The protein below binds the small molecule below.
Small molecule (SMILES): CC(=O)N[C@@H]1[C@@H](O)[C@H](O)[C@@H](CO)O[C@H]1O

Sequence of chain 1.J:
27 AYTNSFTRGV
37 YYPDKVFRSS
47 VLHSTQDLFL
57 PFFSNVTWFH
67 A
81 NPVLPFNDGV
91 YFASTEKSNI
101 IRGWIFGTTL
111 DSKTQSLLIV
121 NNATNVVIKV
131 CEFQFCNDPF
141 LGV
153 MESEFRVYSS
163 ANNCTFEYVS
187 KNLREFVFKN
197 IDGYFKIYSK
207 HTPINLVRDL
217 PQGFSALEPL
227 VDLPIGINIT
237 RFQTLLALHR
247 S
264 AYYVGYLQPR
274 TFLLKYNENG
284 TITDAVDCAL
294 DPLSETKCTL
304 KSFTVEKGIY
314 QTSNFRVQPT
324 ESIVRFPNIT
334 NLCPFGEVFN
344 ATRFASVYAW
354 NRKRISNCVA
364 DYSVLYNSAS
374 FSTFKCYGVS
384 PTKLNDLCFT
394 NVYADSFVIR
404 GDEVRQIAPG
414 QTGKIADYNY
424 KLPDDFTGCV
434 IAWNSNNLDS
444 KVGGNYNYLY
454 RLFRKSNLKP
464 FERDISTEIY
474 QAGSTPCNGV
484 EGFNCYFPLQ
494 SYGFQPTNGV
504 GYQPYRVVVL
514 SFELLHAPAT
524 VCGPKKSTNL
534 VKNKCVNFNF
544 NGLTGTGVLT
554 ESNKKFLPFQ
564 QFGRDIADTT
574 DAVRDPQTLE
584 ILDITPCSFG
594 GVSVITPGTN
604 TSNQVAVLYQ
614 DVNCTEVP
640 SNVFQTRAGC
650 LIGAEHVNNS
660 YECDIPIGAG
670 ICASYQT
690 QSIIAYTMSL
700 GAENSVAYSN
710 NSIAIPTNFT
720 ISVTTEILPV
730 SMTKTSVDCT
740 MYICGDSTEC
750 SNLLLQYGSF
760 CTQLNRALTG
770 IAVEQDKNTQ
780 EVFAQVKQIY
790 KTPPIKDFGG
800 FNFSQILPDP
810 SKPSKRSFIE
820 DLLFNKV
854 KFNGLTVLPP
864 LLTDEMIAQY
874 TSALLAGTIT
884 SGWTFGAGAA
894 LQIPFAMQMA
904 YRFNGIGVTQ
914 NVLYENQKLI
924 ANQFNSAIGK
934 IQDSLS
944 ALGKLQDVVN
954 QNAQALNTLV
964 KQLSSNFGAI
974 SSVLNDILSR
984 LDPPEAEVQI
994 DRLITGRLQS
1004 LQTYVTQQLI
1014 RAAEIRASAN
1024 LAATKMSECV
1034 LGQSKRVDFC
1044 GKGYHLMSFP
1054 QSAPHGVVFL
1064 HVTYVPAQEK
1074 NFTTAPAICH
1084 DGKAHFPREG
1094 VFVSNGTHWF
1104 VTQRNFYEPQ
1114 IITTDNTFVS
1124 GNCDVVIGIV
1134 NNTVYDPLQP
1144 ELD

Binding-site contacts:
Ligand atom C1 contacts residue ASN616 of chain 1.J at 1.4 Å.
Ligand atom C2 contacts residue ASN616 of chain 1.J at 2.5 Å.
Ligand atom N2 contacts residue ASN616 of chain 1.J at 2.9 Å (h-bond).
Ligand atom N2 contacts residue GLN644 of chain 1.J at 4.4 Å.
Ligand atom C7 contacts residue ASN616 of chain 1.J at 3.9 Å.
Ligand atom O5 contacts residue THR618 of chain 1.J at 4.4 Å.
Ligand atom C3 contacts residue ASN616 of chain 1.J at 3.8 Å.
Ligand atom C4 contacts residue ASN616 of chain 1.J at 4.2 Å.
Ligand atom C5 contacts residue ASN616 of chain 1.J at 3.7 Å.
Ligand atom C1 contacts residue THR618 of chain 1.J at 4.1 Å.
Ligand atom C8 contacts residue ASN616 of chain 1.J at 4.2 Å.
Ligand atom C8 contacts residue GLN644 of chain 1.J at 4.0 Å.
Ligand atom O5 contacts residue ASN616 of chain 1.J at 2.4 Å (h-bond).